The protein below binds the small molecule below.
Small molecule (SMILES): Cc1cc(CCCCCCCOc2ccc(C3=NCCO3)cc2)on1

Sequence of chain 10.C:
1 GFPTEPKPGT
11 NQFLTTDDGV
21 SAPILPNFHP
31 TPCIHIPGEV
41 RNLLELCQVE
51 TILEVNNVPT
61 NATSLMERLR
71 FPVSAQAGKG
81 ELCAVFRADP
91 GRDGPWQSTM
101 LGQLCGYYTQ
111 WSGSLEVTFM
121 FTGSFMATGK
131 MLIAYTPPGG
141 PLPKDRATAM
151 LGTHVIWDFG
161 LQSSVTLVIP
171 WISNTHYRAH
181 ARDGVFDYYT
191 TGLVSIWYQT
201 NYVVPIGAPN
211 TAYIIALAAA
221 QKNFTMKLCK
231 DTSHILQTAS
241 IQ

Binding-site contacts:
Ligand atom N2 contacts residue PHE155 of chain 9.A at 3.5 Å.
Ligand atom C5A contacts residue ASP112 of chain 9.A at 4.0 Å.
Ligand atom C3B contacts residue TRP203 of chain 9.A at 3.1 Å (hydrophobic).
Ligand atom O1 contacts residue PHE233 of chain 9.A at 3.1 Å.
Ligand atom C2C contacts residue VAL192 of chain 9.A at 3.7 Å (hydrophobic).
Ligand atom C6C contacts residue TYR201 of chain 9.A at 3.9 Å (hydrophobic).
Ligand atom C4A contacts residue ASP112 of chain 9.A at 2.6 Å.
Ligand atom C6B contacts residue ILE113 of chain 9.A at 4.0 Å (hydrophobic).
Ligand atom C4C contacts residue VAL192 of chain 9.A at 3.5 Å (hydrophobic).
Ligand atom C4 contacts residue ILE24 of chain 9.C at 4.0 Å (hydrophobic).
Ligand atom C2C contacts residue PHE155 of chain 9.A at 3.9 Å (hydrophobic).
Ligand atom O1B contacts residue TYR201 of chain 9.A at 3.4 Å.
Ligand atom C31 contacts residue VAL179 of chain 9.A at 3.3 Å (hydrophobic).
Ligand atom C31 contacts residue ILE24 of chain 9.C at 3.6 Å (hydrophobic).
Ligand atom C5 contacts residue PHE233 of chain 9.A at 4.0 Å (hydrophobic).
Ligand atom N2 contacts residue PHE233 of chain 9.A at 3.7 Å.
Ligand atom C5B contacts residue ILE113 of chain 9.A at 3.5 Å (hydrophobic).
Ligand atom C5B contacts residue ILE111 of chain 9.A at 3.9 Å (hydrophobic).
Ligand atom C5 contacts residue PHE155 of chain 9.A at 3.9 Å (hydrophobic).
Ligand atom C3C contacts residue PHE135 of chain 9.A at 3.8 Å (hydrophobic).
Ligand atom C4B contacts residue ILE113 of chain 9.A at 4.0 Å (hydrophobic).
Ligand atom C2A contacts residue TRP203 of chain 9.A at 3.6 Å (hydrophobic).
Ligand atom C5A contacts residue ASN228 of chain 9.A at 4.0 Å.
Ligand atom C5B contacts residue ASP112 of chain 9.A at 4.0 Å.
Ligand atom C3B contacts residue ASN228 of chain 9.A at 4.0 Å.
Ligand atom C4A contacts residue THR114 of chain 9.A at 3.5 Å.
Ligand atom C2B contacts residue TYR201 of chain 9.A at 3.5 Å (hydrophobic).
Ligand atom C5C contacts residue ILE111 of chain 9.A at 3.8 Å (hydrophobic).
Ligand atom C2B contacts residue TRP203 of chain 9.A at 4.0 Å (hydrophobic).
Ligand atom N3A contacts residue ILE113 of chain 9.A at 3.8 Å.
Ligand atom C4B contacts residue TRP203 of chain 9.A at 3.5 Å (hydrophobic).
Ligand atom O1 contacts residue PHE155 of chain 9.A at 3.4 Å.
Ligand atom O1A contacts residue TRP203 of chain 9.A at 3.3 Å.
Ligand atom C5C contacts residue PHE135 of chain 9.A at 3.5 Å (hydrophobic).
Ligand atom C31 contacts residue PRO177 of chain 9.A at 3.9 Å (hydrophobic).
Ligand atom C4C contacts residue PHE135 of chain 9.A at 3.8 Å (hydrophobic).
Ligand atom O1A contacts residue ASN228 of chain 9.A at 3.7 Å.
Ligand atom N3A contacts residue ASP112 of chain 9.A at 2.5 Å (salt-bridge).
Ligand atom N3A contacts residue THR114 of chain 9.A at 4.0 Å.
Ligand atom C2A contacts residue ASP112 of chain 9.A at 3.8 Å.

Sequence of chain 9.A:
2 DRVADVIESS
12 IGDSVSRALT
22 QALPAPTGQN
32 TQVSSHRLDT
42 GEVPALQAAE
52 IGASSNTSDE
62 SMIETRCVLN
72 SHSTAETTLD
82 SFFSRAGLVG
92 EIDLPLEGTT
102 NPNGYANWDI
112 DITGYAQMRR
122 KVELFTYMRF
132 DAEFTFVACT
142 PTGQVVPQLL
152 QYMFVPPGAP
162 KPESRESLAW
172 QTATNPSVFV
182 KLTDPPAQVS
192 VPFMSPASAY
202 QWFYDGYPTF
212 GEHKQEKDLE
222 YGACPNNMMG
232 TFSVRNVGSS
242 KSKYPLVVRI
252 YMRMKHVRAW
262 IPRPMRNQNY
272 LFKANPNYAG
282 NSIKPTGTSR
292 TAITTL

Sequence of chain 9.C:
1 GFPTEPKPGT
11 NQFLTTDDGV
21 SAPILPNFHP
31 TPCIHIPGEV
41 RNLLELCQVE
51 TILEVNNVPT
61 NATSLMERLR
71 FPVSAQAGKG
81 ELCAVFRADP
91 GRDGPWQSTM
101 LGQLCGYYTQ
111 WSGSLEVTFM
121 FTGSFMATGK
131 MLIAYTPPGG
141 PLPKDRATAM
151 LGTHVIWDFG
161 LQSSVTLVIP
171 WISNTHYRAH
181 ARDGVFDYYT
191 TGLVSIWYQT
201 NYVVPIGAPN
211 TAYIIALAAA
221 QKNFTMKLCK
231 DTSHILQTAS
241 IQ